The protein below binds the small molecule below.
Small molecule (SMILES): N[C@](CC1c2ccccc2Oc2ccccc21)(C(=O)O)[C@H]1C[C@@H]1C(=O)O

Binding-site contacts:
Ligand atom CAQ contacts residue ARG53 of chain 1.A at 3.4 Å.
Ligand atom NAA contacts residue THR160 of chain 1.A at 3.3 Å (h-bond).
Ligand atom CAH contacts residue SER137 of chain 1.A at 2.8 Å.
Ligand atom CAK contacts residue TYR208 of chain 1.A at 3.1 Å (hydrophobic).
Ligand atom OAP contacts residue ARG263 of chain 1.A at 3.8 Å.
Ligand atom OAD contacts residue ARG53 of chain 1.A at 2.8 Å (salt-bridge).
Ligand atom CAH contacts residue THR160 of chain 1.A at 3.1 Å.
Ligand atom CAH contacts residue SER161 of chain 1.A at 3.4 Å.
Ligand atom CAG contacts residue GLY288 of chain 1.A at 3.9 Å.
Ligand atom CAF contacts residue ASP207 of chain 1.A at 3.7 Å.
Ligand atom CAX contacts residue SER135 of chain 1.A at 3.4 Å.
Ligand atom CAT contacts residue TYR208 of chain 1.A at 3.6 Å (hydrophobic).
Ligand atom CAX contacts residue ARG49 of chain 1.A at 4.0 Å.
Ligand atom CAI contacts residue TYR208 of chain 1.A at 4.1 Å (hydrophobic).
Ligand atom NAA contacts residue SER159 of chain 1.A at 3.5 Å.
Ligand atom CAL contacts residue THR160 of chain 1.A at 3.3 Å.
Ligand atom OAC contacts residue TYR136 of chain 1.A at 3.7 Å.
Ligand atom CAQ contacts residue SER135 of chain 1.A at 3.8 Å.
Ligand atom CAY contacts residue THR160 of chain 1.A at 4.1 Å.
Ligand atom OAD contacts residue ARG49 of chain 1.A at 3.0 Å (salt-bridge).
Ligand atom CAS contacts residue TYR208 of chain 1.A at 3.8 Å (hydrophobic).
Ligand atom OAC contacts residue SER137 of chain 1.A at 3.3 Å (h-bond).
Ligand atom OAB contacts residue ARG53 of chain 1.A at 3.3 Å (salt-bridge).
Ligand atom OAP contacts residue TYR208 of chain 1.A at 4.0 Å.
Ligand atom CAO contacts residue LYS369 of chain 1.A at 3.6 Å.
Ligand atom OAB contacts residue ARG49 of chain 1.A at 2.8 Å (salt-bridge).
Ligand atom CAO contacts residue ALA158 of chain 1.A at 3.4 Å (hydrophobic).
Ligand atom OAD contacts residue SER135 of chain 1.A at 3.1 Å (h-bond).
Ligand atom CAG contacts residue TYR208 of chain 1.A at 3.3 Å (hydrophobic).
Ligand atom CAJ contacts residue TYR208 of chain 1.A at 3.2 Å (hydrophobic).
Ligand atom CAL contacts residue SER137 of chain 1.A at 3.2 Å.
Ligand atom CAN contacts residue THR160 of chain 1.A at 3.3 Å.
Ligand atom CAF contacts residue TYR208 of chain 1.A at 3.8 Å (hydrophobic).
Ligand atom NAA contacts residue ALA158 of chain 1.A at 3.9 Å.
Ligand atom CAX contacts residue ALA158 of chain 1.A at 4.0 Å (hydrophobic).
Ligand atom CAF contacts residue SER137 of chain 1.A at 3.8 Å.
Ligand atom CAJ contacts residue ASP207 of chain 1.A at 4.0 Å.
Ligand atom OAE contacts residue TYR136 of chain 1.A at 3.8 Å.
Ligand atom OAE contacts residue ARG49 of chain 1.A at 3.9 Å.
Ligand atom CAQ contacts residue ARG49 of chain 1.A at 3.1 Å.

Sequence of chain 1.A:
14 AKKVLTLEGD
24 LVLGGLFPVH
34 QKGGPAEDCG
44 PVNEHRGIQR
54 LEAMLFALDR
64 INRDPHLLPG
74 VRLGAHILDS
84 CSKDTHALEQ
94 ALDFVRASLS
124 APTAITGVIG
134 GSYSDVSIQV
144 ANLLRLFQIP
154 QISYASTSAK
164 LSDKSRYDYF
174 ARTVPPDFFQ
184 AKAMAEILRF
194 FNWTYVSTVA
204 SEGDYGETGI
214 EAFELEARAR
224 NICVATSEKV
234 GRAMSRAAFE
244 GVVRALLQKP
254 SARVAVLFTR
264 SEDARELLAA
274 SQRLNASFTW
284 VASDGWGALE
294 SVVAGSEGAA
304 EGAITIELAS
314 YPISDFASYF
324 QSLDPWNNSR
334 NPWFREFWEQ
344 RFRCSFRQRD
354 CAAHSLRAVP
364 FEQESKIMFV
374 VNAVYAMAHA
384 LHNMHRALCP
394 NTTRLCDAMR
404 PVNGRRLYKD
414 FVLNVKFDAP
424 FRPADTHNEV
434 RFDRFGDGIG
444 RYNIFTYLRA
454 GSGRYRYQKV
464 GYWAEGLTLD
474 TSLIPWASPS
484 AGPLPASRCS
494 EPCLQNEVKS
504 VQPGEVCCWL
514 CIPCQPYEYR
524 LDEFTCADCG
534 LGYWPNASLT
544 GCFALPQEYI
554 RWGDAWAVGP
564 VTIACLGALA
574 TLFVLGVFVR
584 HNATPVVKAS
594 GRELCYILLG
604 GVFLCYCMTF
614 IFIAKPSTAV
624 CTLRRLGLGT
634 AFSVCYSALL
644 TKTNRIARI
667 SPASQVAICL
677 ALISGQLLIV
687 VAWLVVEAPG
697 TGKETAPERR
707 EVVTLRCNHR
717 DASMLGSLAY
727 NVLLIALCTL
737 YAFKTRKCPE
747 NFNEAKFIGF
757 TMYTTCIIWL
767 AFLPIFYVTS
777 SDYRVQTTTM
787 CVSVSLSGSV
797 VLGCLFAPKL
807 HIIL